Sequence of chain 1.B:
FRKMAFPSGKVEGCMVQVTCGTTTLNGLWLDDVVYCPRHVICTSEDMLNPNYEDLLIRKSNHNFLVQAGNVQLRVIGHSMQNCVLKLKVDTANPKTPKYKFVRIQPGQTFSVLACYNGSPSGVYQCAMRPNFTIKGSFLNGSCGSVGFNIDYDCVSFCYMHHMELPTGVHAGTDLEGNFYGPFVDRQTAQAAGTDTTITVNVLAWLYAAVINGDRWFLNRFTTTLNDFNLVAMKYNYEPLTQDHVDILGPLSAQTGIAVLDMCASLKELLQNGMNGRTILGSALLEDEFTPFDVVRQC

A protein and the small-molecule ligand that binds it are described below.
Small molecule (SMILES): CC(C)C[C@H](NC(=O)OCc1c(F)c(F)c(F)c(F)c1F)C(=O)N[C@@H](C[C@@H]1C=CNC1=O)C(O)S(=O)(=O)O

Binding-site contacts:
Ligand atom F28 contacts residue YLV1 of chain 1.E at 0.1 Å.
Ligand atom C14 contacts residue YLV1 of chain 1.E at 0.1 Å.
Ligand atom C12 contacts residue YLV1 of chain 1.E at 0.2 Å.
Ligand atom C01 contacts residue YLV1 of chain 1.E at 0.2 Å.
Ligand atom C04 contacts residue YLV1 of chain 1.E at 0.1 Å.
Ligand atom F32 contacts residue YLV1 of chain 1.E at 0.2 Å.
Ligand atom C13 contacts residue YLV1 of chain 1.E at 0.2 Å.
Ligand atom N07 contacts residue YLV1 of chain 1.E at 0.1 Å (h-bond).
Ligand atom C17 contacts residue YLV1 of chain 1.E at 0.1 Å.
Ligand atom F24 contacts residue YLV1 of chain 1.E at 0.0 Å.
Ligand atom C22 contacts residue YLV1 of chain 1.E at 0.1 Å.
Ligand atom O10 contacts residue HIS167 of chain 1.B at 2.7 Å (h-bond).
Ligand atom O33 contacts residue YLV1 of chain 1.E at 0.4 Å (h-bond).
Ligand atom N18 contacts residue YLV1 of chain 1.E at 0.1 Å (h-bond).
Ligand atom C25 contacts residue YLV1 of chain 1.E at 0.1 Å.
Ligand atom C21 contacts residue YLV1 of chain 1.E at 0.1 Å.
Ligand atom C05 contacts residue YLV1 of chain 1.E at 0.1 Å.
Ligand atom C21 contacts residue GLU170 of chain 1.B at 2.8 Å.
Ligand atom C08 contacts residue YLV1 of chain 1.E at 0.1 Å.
Ligand atom C27 contacts residue YLV1 of chain 1.E at 0.1 Å.
Ligand atom C15 contacts residue YLV1 of chain 1.E at 0.1 Å.
Ligand atom C06 contacts residue YLV1 of chain 1.E at 0.1 Å.
Ligand atom F30 contacts residue YLV1 of chain 1.E at 0.2 Å.
Ligand atom O02 contacts residue YLV1 of chain 1.E at 1.2 Å.
Ligand atom C23 contacts residue YLV1 of chain 1.E at 0.0 Å.
Ligand atom F26 contacts residue YLV1 of chain 1.E at 0.1 Å.
Ligand atom O20 contacts residue YLV1 of chain 1.E at 0.1 Å (h-bond).
Ligand atom O02 contacts residue CYS149 of chain 1.B at 2.6 Å (h-bond).
Ligand atom C29 contacts residue YLV1 of chain 1.E at 0.1 Å.
Ligand atom C16 contacts residue YLV1 of chain 1.E at 0.1 Å.
Ligand atom N18 contacts residue GLN193 of chain 1.B at 2.7 Å (h-bond).
Ligand atom C09 contacts residue YLV1 of chain 1.E at 0.1 Å.
Ligand atom C01 contacts residue CYS149 of chain 1.B at 1.8 Å (hydrophobic).
Ligand atom N11 contacts residue YLV1 of chain 1.E at 0.2 Å (h-bond).
Ligand atom C03 contacts residue CYS149 of chain 1.B at 2.8 Å (hydrophobic).
Ligand atom O10 contacts residue YLV1 of chain 1.E at 0.1 Å (h-bond).
Ligand atom O34 contacts residue YLV1 of chain 1.E at 0.2 Å (h-bond).
Ligand atom C03 contacts residue YLV1 of chain 1.E at 0.2 Å.
Ligand atom C31 contacts residue YLV1 of chain 1.E at 0.1 Å.
Ligand atom C19 contacts residue YLV1 of chain 1.E at 0.2 Å.